A protein and the small-molecule ligand that binds it are described below.
Small molecule (SMILES): Cc1cc(CCCOc2c(C)cc(-n3nnc(C)n3)cc2C)on1

Sequence of chain 33.A:
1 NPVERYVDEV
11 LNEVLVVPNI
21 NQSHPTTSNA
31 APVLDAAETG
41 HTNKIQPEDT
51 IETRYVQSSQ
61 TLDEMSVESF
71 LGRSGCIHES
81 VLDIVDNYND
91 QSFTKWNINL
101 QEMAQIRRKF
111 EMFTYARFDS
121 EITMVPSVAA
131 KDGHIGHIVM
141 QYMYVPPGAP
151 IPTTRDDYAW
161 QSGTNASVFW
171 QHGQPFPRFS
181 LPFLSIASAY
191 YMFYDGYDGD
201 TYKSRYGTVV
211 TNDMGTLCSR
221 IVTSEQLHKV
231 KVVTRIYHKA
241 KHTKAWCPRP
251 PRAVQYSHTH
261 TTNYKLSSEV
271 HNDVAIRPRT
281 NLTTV

Binding-site contacts:
Ligand atom CM6 contacts residue LEU184 of chain 33.A at 3.6 Å (hydrophobic).
Ligand atom N1A contacts residue PHE179 of chain 33.A at 3.2 Å.
Ligand atom O1 contacts residue MET214 of chain 33.A at 3.2 Å.
Ligand atom C6B contacts residue LEU181 of chain 33.A at 3.5 Å (hydrophobic).
Ligand atom C5 contacts residue MET214 of chain 33.A at 3.7 Å (hydrophobic).
Ligand atom C3 contacts residue LEU100 of chain 33.A at 3.7 Å (hydrophobic).
Ligand atom C4A contacts residue PHE179 of chain 33.A at 3.5 Å (hydrophobic).
Ligand atom CM6 contacts residue LEU181 of chain 33.A at 3.8 Å (hydrophobic).
Ligand atom C4 contacts residue LEU100 of chain 33.A at 3.8 Å (hydrophobic).
Ligand atom C5B contacts residue TYR144 of chain 33.A at 3.7 Å (hydrophobic).
Ligand atom CM4 contacts residue TYR144 of chain 33.A at 3.8 Å (hydrophobic).
Ligand atom CM4 contacts residue VAL168 of chain 33.A at 3.9 Å (hydrophobic).
Ligand atom N2A contacts residue PHE179 of chain 33.A at 3.3 Å.
Ligand atom C4 contacts residue MET214 of chain 33.A at 4.0 Å (hydrophobic).
Ligand atom N5A contacts residue PHE179 of chain 33.A at 3.2 Å.
Ligand atom CM3 contacts residue TYR190 of chain 33.A at 3.8 Å (hydrophobic).
Ligand atom N2A contacts residue TYR144 of chain 33.A at 4.0 Å.
Ligand atom N2 contacts residue LEU100 of chain 33.A at 3.8 Å.
Ligand atom N1A contacts residue MET124 of chain 33.A at 3.9 Å.
Ligand atom N1A contacts residue LEU217 of chain 33.A at 3.4 Å.
Ligand atom CM4 contacts residue ALA166 of chain 33.A at 3.1 Å (hydrophobic).
Ligand atom C4 contacts residue TYR190 of chain 33.A at 3.8 Å (hydrophobic).
Ligand atom C4A contacts residue TYR144 of chain 33.A at 3.5 Å (hydrophobic).
Ligand atom C1B contacts residue ILE98 of chain 33.A at 3.6 Å (hydrophobic).
Ligand atom N3A contacts residue PHE179 of chain 33.A at 3.6 Å.
Ligand atom C5 contacts residue LEU100 of chain 33.A at 4.0 Å (hydrophobic).
Ligand atom N2 contacts residue MET214 of chain 33.A at 3.7 Å.
Ligand atom CM4 contacts residue TYR142 of chain 33.A at 3.9 Å (hydrophobic).
Ligand atom C1C contacts residue MET214 of chain 33.A at 3.4 Å (hydrophobic).
Ligand atom C5B contacts residue LEU181 of chain 33.A at 3.6 Å (hydrophobic).
Ligand atom CM2 contacts residue ILE122 of chain 33.A at 3.9 Å (hydrophobic).
Ligand atom C3C contacts residue LEU181 of chain 33.A at 4.0 Å (hydrophobic).
Ligand atom CM6 contacts residue TYR144 of chain 33.A at 3.7 Å (hydrophobic).
Ligand atom N3A contacts residue TYR144 of chain 33.A at 3.2 Å.
Ligand atom C6B contacts residue ILE98 of chain 33.A at 3.8 Å (hydrophobic).
Ligand atom O1B contacts residue ILE98 of chain 33.A at 3.1 Å.
Ligand atom O1 contacts residue LEU100 of chain 33.A at 3.8 Å.
Ligand atom C1B contacts residue LEU181 of chain 33.A at 3.9 Å (hydrophobic).
Ligand atom N5A contacts residue LEU217 of chain 33.A at 3.7 Å.
Ligand atom CM2 contacts residue ILE77 of chain 33.A at 3.9 Å (hydrophobic).